Binding-site contacts:
Ligand atom O contacts residue ASN80 of chain 1.A at 2.9 Å (h-bond).
Ligand atom CB contacts residue ASN70 of chain 1.A at 3.4 Å.
Ligand atom CD1 contacts residue TYR59 of chain 1.A at 3.1 Å (hydrophobic).
Ligand atom N contacts residue TYR99 of chain 1.A at 2.7 Å (h-bond).
Ligand atom CG contacts residue TYR74 of chain 1.A at 3.5 Å (hydrophobic).
Ligand atom O contacts residue TRP147 of chain 1.A at 2.9 Å (h-bond).
Ligand atom OG1 contacts residue SER31 of chain 1.D at 3.1 Å (h-bond).
Ligand atom CG contacts residue ASN63 of chain 1.A at 3.3 Å.
Ligand atom OE1 contacts residue GLU76 of chain 1.A at 3.0 Å.
Ligand atom OE2 contacts residue ASN80 of chain 1.A at 3.3 Å (h-bond).
Ligand atom N contacts residue TYR7 of chain 1.A at 3.1 Å (h-bond).
Ligand atom OE2 contacts residue GLY95 of chain 1.E at 2.8 Å (h-bond).
Ligand atom OXT contacts residue THR143 of chain 1.A at 2.7 Å (h-bond).
Ligand atom C contacts residue TYR7 of chain 1.A at 3.3 Å (hydrophobic).
Ligand atom OE2 contacts residue ARG97 of chain 1.A at 3.0 Å.
Ligand atom CD1 contacts residue GLN155 of chain 1.A at 3.3 Å.
Ligand atom CD contacts residue ASN63 of chain 1.A at 3.2 Å.
Ligand atom OE1 contacts residue ARG94 of chain 1.E at 3.2 Å.
Ligand atom CA contacts residue TYR7 of chain 1.A at 3.4 Å (hydrophobic).
Ligand atom CG2 contacts residue GLY96 of chain 1.D at 3.0 Å.
Ligand atom CD2 contacts residue ARG97 of chain 1.A at 3.2 Å.
Ligand atom O contacts residue TYR84 of chain 1.A at 3.2 Å (h-bond).
Ligand atom O contacts residue TYR159 of chain 1.A at 2.7 Å (h-bond).
Ligand atom O contacts residue GLN155 of chain 1.A at 3.2 Å (h-bond).
Ligand atom OE2 contacts residue ARG94 of chain 1.E at 3.1 Å.
Ligand atom C contacts residue TYR99 of chain 1.A at 3.4 Å (hydrophobic).
Ligand atom O contacts residue ILE66 of chain 1.A at 3.3 Å.
Ligand atom N contacts residue SER77 of chain 1.A at 3.1 Å (h-bond).
Ligand atom N contacts residue TYR171 of chain 1.A at 3.1 Å (h-bond).
Ligand atom OXT contacts residue TYR84 of chain 1.A at 2.9 Å (h-bond).
Ligand atom CD2 contacts residue TYR123 of chain 1.A at 3.3 Å (hydrophobic).
Ligand atom OE1 contacts residue ARG92 of chain 1.E at 3.1 Å (salt-bridge).
Ligand atom N contacts residue TYR7 of chain 1.A at 3.4 Å (h-bond).
Ligand atom OE2 contacts residue TYR9 of chain 1.A at 3.2 Å.
Ligand atom CA contacts residue TYR99 of chain 1.A at 3.2 Å (hydrophobic).
Ligand atom CB contacts residue TYR99 of chain 1.A at 3.4 Å (hydrophobic).
Ligand atom CG2 contacts residue GLY97 of chain 1.D at 3.0 Å.
Ligand atom OE2 contacts residue TYR74 of chain 1.A at 2.9 Å (h-bond).
Ligand atom OE1 contacts residue GLY97 of chain 1.D at 3.0 Å (h-bond).
Ligand atom O contacts residue LYS146 of chain 1.A at 3.2 Å (salt-bridge).

Sequence of chain 1.E:
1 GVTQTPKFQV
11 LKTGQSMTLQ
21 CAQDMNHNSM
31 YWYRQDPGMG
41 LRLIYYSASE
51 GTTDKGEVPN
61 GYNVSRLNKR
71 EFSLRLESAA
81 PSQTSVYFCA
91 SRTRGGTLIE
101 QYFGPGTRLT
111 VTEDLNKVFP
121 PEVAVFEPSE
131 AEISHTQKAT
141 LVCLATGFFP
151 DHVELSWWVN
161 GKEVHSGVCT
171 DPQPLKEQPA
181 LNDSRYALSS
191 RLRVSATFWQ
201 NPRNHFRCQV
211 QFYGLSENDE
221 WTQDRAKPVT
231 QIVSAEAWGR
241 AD

The protein below binds the small molecule below.
Small molecule (SMILES): CC[C@H](C)[C@H](N)C(=O)N1CCC[C@H]1C(=O)N[C@@H](CC(C)C)C(=O)N[C@H](C(=O)N[C@@H](CCC(=O)O)C(=O)N[C@@H](CCC(=O)O)C(=O)N[C@@H](C)C(=O)N[C@@H](CCC(=O)O)C(=O)N[C@@H](CC(C)C)C(=O)O)[C@@H](C)O

Sequence of chain 1.A:
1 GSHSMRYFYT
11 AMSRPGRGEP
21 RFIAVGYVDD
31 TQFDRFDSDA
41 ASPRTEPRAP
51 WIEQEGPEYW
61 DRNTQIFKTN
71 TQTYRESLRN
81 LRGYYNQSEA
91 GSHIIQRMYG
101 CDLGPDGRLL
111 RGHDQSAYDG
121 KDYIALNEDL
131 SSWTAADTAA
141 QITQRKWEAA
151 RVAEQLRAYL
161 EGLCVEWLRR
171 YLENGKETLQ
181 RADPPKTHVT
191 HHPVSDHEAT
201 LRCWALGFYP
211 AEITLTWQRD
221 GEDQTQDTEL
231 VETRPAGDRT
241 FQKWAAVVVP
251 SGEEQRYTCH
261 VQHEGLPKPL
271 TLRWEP

Sequence of chain 1.D:
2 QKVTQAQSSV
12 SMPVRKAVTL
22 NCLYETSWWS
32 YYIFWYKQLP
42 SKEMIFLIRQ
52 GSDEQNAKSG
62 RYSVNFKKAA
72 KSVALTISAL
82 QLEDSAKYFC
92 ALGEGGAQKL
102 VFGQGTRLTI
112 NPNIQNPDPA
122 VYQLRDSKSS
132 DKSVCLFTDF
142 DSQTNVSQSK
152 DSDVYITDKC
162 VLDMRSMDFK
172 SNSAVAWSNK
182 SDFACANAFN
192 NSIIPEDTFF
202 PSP